Sequence of chain 1.A:
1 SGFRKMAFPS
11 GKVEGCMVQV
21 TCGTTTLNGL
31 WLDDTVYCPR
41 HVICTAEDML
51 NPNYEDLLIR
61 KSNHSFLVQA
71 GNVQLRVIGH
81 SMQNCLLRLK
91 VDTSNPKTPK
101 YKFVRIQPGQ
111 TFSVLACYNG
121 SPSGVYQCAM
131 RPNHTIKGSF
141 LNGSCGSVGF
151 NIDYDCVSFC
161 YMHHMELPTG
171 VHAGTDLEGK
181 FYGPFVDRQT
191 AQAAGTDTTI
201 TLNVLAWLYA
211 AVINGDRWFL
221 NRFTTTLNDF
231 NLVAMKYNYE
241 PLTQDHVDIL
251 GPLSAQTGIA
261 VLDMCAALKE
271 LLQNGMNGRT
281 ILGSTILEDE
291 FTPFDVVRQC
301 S

Binding-site contacts:
Ligand atom C contacts residue GLU166 of chain 1.A at 3.5 Å.
Ligand atom O contacts residue GLU166 of chain 1.A at 2.8 Å (salt-bridge).
Ligand atom N contacts residue HIS164 of chain 1.A at 3.1 Å (h-bond).
Ligand atom N contacts residue CYS145 of chain 1.A at 3.2 Å (h-bond).
Ligand atom OE contacts residue GLU166 of chain 1.A at 3.5 Å.
Ligand atom N contacts residue THR190 of chain 1.A at 3.3 Å (h-bond).
Ligand atom NF contacts residue CYS145 of chain 1.A at 2.5 Å (h-bond).
Ligand atom CA contacts residue GLU166 of chain 1.A at 3.7 Å.
Ligand atom OE contacts residue HIS172 of chain 1.A at 3.6 Å.
Ligand atom CA contacts residue HIS164 of chain 1.A at 3.6 Å.
Ligand atom CB contacts residue HIS163 of chain 1.A at 3.7 Å.
Ligand atom CG contacts residue LEU141 of chain 1.A at 3.3 Å (hydrophobic).
Ligand atom CD contacts residue GLU166 of chain 1.A at 3.6 Å.
Ligand atom NF contacts residue GLY143 of chain 1.A at 3.4 Å (h-bond).
Ligand atom CD contacts residue LEU141 of chain 1.A at 3.6 Å (hydrophobic).
Ligand atom CD1 contacts residue HIS41 of chain 1.A at 3.2 Å.
Ligand atom CD1 contacts residue MET49 of chain 1.A at 3.0 Å (hydrophobic).
Ligand atom CD2 contacts residue MET165 of chain 1.A at 3.4 Å (hydrophobic).
Ligand atom N contacts residue GLN189 of chain 1.A at 2.9 Å (h-bond).
Ligand atom N contacts residue PRO168 of chain 1.A at 3.6 Å.
Ligand atom CB contacts residue CYS145 of chain 1.A at 3.3 Å (hydrophobic).
Ligand atom OE contacts residue HIS163 of chain 1.A at 2.8 Å (h-bond).
Ligand atom NE contacts residue GLU166 of chain 1.A at 2.8 Å (salt-bridge).
Ligand atom C contacts residue HIS164 of chain 1.A at 3.7 Å.
Ligand atom NF contacts residue SER144 of chain 1.A at 3.6 Å.
Ligand atom CA contacts residue CYS145 of chain 1.A at 2.8 Å (hydrophobic).
Ligand atom N contacts residue GLU166 of chain 1.A at 2.7 Å (salt-bridge).
Ligand atom CA contacts residue GLU166 of chain 1.A at 3.3 Å.
Ligand atom CG contacts residue MET49 of chain 1.A at 3.6 Å (hydrophobic).
Ligand atom OE contacts residue PHE140 of chain 1.A at 3.4 Å.
Ligand atom O contacts residue MET165 of chain 1.A at 3.3 Å.
Ligand atom CA contacts residue GLN189 of chain 1.A at 3.6 Å.
Ligand atom CB contacts residue GLN189 of chain 1.A at 3.7 Å.
Ligand atom CB contacts residue THR190 of chain 1.A at 3.3 Å.
Ligand atom CB contacts residue GLN192 of chain 1.A at 3.7 Å.
Ligand atom NE contacts residue LEU141 of chain 1.A at 3.7 Å.
Ligand atom C contacts residue CYS145 of chain 1.A at 1.7 Å (hydrophobic).
Ligand atom C contacts residue GLN189 of chain 1.A at 3.7 Å.
Ligand atom O contacts residue GLN189 of chain 1.A at 3.5 Å.
Ligand atom NE contacts residue PHE140 of chain 1.A at 3.0 Å (h-bond).

Sequence of chain 1.B:
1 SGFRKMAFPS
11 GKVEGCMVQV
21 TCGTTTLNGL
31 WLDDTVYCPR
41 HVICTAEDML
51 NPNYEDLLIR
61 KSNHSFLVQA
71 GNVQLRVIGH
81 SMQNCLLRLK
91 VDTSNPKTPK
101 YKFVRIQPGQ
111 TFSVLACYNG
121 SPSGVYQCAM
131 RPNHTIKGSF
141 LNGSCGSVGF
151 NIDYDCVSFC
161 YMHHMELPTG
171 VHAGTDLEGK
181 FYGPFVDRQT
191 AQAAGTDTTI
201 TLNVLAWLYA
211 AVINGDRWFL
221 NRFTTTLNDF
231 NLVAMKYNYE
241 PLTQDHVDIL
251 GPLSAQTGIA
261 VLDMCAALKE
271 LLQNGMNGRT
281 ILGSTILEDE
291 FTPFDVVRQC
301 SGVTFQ

The protein below binds the small molecule below.
Small molecule (SMILES): CC(C)C[C@H](NC(=O)[C@@H](NC(=O)[C@H](C)N)C(C)C)C(=O)N[C@H](C=N)CCC(N)=O